Sequence of chain 7.A:
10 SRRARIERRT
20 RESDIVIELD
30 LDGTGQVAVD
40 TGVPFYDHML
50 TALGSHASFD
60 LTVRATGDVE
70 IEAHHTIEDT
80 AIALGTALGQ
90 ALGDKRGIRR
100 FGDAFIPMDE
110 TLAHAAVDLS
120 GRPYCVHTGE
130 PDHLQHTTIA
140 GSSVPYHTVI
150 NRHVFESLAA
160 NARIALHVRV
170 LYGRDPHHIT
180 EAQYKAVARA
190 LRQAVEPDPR

Sequence of chain 17.A:
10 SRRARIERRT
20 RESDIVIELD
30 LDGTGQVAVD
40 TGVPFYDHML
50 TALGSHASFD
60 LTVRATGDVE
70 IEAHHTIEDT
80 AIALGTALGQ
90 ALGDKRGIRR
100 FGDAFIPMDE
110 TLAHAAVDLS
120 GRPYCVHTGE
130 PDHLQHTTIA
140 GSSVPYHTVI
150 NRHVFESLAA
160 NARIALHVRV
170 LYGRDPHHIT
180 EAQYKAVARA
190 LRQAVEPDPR

Binding-site contacts:
Ligand atom N9 contacts residue GLU77 of chain 17.A at 3.1 Å (salt-bridge).
Ligand atom C6 contacts residue GLU180 of chain 10.A at 3.8 Å.
Ligand atom N5 contacts residue MN1 of chain 10.C at 2.3 Å.
Ligand atom C8 contacts residue MET107 of chain 10.A at 3.6 Å (hydrophobic).
Ligand atom N9 contacts residue MN1 of chain 17.B at 2.4 Å.
Ligand atom C11 contacts residue GLU77 of chain 17.A at 3.8 Å.
Ligand atom C11 contacts residue MET107 of chain 10.A at 3.7 Å (hydrophobic).
Ligand atom C4 contacts residue MN1 of chain 10.C at 3.2 Å.
Ligand atom N7 contacts residue HIS74 of chain 17.A at 3.1 Å (h-bond).
Ligand atom C4 contacts residue GLU180 of chain 10.A at 3.5 Å.
Ligand atom C11 contacts residue ACT1 of chain 17.G at 3.9 Å.
Ligand atom C8 contacts residue HIS176 of chain 10.A at 3.5 Å.
Ligand atom N10 contacts residue GLU77 of chain 17.A at 3.7 Å.
Ligand atom C1 contacts residue GLU21 of chain 17.A at 4.0 Å.
Ligand atom C3 contacts residue ACT1 of chain 17.G at 3.9 Å.
Ligand atom N10 contacts residue MN1 of chain 17.B at 3.5 Å.
Ligand atom N5 contacts residue HIS74 of chain 17.A at 3.4 Å (h-bond).
Ligand atom C8 contacts residue HIS73 of chain 17.A at 3.1 Å.
Ligand atom N9 contacts residue MET107 of chain 10.A at 3.5 Å.
Ligand atom C11 contacts residue MN1 of chain 17.B at 3.9 Å.
Ligand atom C8 contacts residue HIS74 of chain 17.A at 3.8 Å.
Ligand atom C6 contacts residue HIS74 of chain 17.A at 3.8 Å.
Ligand atom N5 contacts residue GLU180 of chain 10.A at 2.8 Å (salt-bridge).
Ligand atom C11 contacts residue ARG121 of chain 7.A at 3.1 Å.
Ligand atom N9 contacts residue HIS73 of chain 17.A at 3.1 Å (h-bond).
Ligand atom N7 contacts residue MET107 of chain 10.A at 3.6 Å.
Ligand atom N9 contacts residue HIS177 of chain 10.A at 3.4 Å (h-bond).
Ligand atom C4 contacts residue MET107 of chain 10.A at 3.9 Å (hydrophobic).
Ligand atom N10 contacts residue MET107 of chain 10.A at 3.2 Å.
Ligand atom N7 contacts residue HIS176 of chain 10.A at 3.0 Å (h-bond).
Ligand atom N5 contacts residue HIS47 of chain 10.A at 3.2 Å (h-bond).
Ligand atom C8 contacts residue MN1 of chain 10.C at 3.4 Å.
Ligand atom C8 contacts residue HIS177 of chain 10.A at 3.8 Å.
Ligand atom C6 contacts residue MN1 of chain 10.C at 3.0 Å.
Ligand atom C6 contacts residue MET107 of chain 10.A at 3.3 Å (hydrophobic).
Ligand atom C8 contacts residue MN1 of chain 17.B at 3.3 Å.
Ligand atom N7 contacts residue MN1 of chain 10.C at 2.2 Å.
Ligand atom C3 contacts residue GLU21 of chain 17.A at 3.7 Å.
Ligand atom C3 contacts residue HIS74 of chain 17.A at 3.5 Å.
Ligand atom N7 contacts residue GLU180 of chain 10.A at 3.2 Å (salt-bridge).

Sequence of chain 10.A:
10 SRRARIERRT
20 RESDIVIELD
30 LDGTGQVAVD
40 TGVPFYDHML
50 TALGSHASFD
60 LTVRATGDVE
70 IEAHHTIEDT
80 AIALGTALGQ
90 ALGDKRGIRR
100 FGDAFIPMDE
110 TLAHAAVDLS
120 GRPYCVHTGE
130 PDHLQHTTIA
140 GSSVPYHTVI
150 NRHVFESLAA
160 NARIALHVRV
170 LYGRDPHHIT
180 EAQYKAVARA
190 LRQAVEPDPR

This small molecule binds to this protein.
Small molecule (SMILES): CC(C)[C@H](N)c1ncnn1C